Binding-site contacts:
Ligand atom C8 contacts residue GLN126 of chain 2.A at 3.3 Å.
Ligand atom N2 contacts residue GLN126 of chain 2.A at 3.7 Å.
Ligand atom O7 contacts residue ASN127 of chain 2.A at 3.2 Å (h-bond).
Ligand atom C2 contacts residue ASN127 of chain 2.A at 2.5 Å.
Ligand atom C7 contacts residue ASN127 of chain 2.A at 3.4 Å.
Ligand atom O6 contacts residue ASN127 of chain 2.A at 4.3 Å.
Ligand atom C1 contacts residue ARG249 of chain 2.A at 4.4 Å.
Ligand atom C5 contacts residue ASN127 of chain 2.A at 3.6 Å.
Ligand atom N2 contacts residue ASN127 of chain 2.A at 3.1 Å (h-bond).
Ligand atom C4 contacts residue ASN127 of chain 2.A at 4.2 Å.
Ligand atom C1 contacts residue ASN127 of chain 2.A at 1.4 Å.
Ligand atom C3 contacts residue ASN127 of chain 2.A at 3.8 Å.
Ligand atom O5 contacts residue ASN127 of chain 2.A at 2.3 Å (h-bond).
Ligand atom C7 contacts residue GLN126 of chain 2.A at 3.9 Å.

A protein and the small-molecule ligand that binds it are described below.
Small molecule (SMILES): CC(=O)N[C@@H]1[C@@H](O)[C@H](O)[C@@H](CO)O[C@H]1O

Sequence of chain 2.A:
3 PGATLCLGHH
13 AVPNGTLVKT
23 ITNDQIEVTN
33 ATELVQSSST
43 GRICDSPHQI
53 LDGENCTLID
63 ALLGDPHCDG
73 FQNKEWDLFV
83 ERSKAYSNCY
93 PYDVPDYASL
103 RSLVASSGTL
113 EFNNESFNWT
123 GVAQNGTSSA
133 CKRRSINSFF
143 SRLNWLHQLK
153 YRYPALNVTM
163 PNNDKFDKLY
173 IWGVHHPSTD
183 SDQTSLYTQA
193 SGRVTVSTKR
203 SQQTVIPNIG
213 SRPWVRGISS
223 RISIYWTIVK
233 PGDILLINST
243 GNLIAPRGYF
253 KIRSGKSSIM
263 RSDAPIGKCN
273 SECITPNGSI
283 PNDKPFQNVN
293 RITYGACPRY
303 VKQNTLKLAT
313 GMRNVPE